A small-molecule ligand and the protein it binds are described below.
Small molecule (SMILES): Nc1ncnc2c1ncn2[C@H]1C[C@H](O)[C@@H](COP(=O)(O)O)O1

Sequence of chain 31.A:
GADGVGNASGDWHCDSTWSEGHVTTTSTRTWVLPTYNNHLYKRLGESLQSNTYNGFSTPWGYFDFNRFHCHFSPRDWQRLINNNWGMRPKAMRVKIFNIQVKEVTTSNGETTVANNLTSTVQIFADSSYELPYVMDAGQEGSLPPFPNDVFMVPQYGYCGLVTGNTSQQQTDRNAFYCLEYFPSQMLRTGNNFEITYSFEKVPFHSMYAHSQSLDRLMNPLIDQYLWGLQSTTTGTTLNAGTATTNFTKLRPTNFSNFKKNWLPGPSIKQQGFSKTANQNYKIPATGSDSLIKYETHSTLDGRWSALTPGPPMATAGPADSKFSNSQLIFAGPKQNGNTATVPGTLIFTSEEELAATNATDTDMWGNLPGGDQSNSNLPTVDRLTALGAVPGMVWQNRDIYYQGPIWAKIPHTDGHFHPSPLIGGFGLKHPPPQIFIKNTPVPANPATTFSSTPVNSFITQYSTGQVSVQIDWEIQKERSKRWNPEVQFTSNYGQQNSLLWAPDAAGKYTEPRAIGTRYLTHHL

Binding-site contacts:
Ligand atom C6 contacts residue PRO419 of chain 31.A at 3.2 Å (hydrophobic).
Ligand atom N6 contacts residue PHE426 of chain 31.A at 3.8 Å.
Ligand atom C6 contacts residue VAL202 of chain 31.A at 3.9 Å (hydrophobic).
Ligand atom C8 contacts residue PRO203 of chain 31.A at 4.4 Å (hydrophobic).
Ligand atom N6 contacts residue GLY425 of chain 31.A at 4.1 Å.
Ligand atom P contacts residue HIS416 of chain 31.A at 4.0 Å.
Ligand atom C2 contacts residue VAL202 of chain 31.A at 4.3 Å (hydrophobic).
Ligand atom O4' contacts residue PRO419 of chain 31.A at 4.3 Å.
Ligand atom N1 contacts residue VAL202 of chain 31.A at 3.7 Å.
Ligand atom C1' contacts residue HIS418 of chain 31.A at 4.1 Å.
Ligand atom O2P contacts residue HIS416 of chain 31.A at 2.8 Å (h-bond).
Ligand atom N6 contacts residue PRO419 of chain 31.A at 3.4 Å (h-bond).
Ligand atom C2 contacts residue GLY427 of chain 31.A at 3.4 Å.
Ligand atom C4 contacts residue PRO419 of chain 31.A at 4.2 Å (hydrophobic).
Ligand atom N3 contacts residue PRO419 of chain 31.A at 4.3 Å.
Ligand atom N9 contacts residue HIS418 of chain 31.A at 4.3 Å.
Ligand atom N7 contacts residue SER420 of chain 31.A at 3.9 Å.
Ligand atom O2P contacts residue PRO419 of chain 31.A at 4.2 Å.
Ligand atom C6 contacts residue PRO203 of chain 31.A at 4.4 Å (hydrophobic).
Ligand atom N3 contacts residue PRO203 of chain 31.A at 4.4 Å.
Ligand atom C5 contacts residue PRO419 of chain 31.A at 3.7 Å (hydrophobic).
Ligand atom C2' contacts residue PRO203 of chain 31.A at 4.0 Å (hydrophobic).
Ligand atom C5 contacts residue SER420 of chain 31.A at 4.3 Å.
Ligand atom N7 contacts residue HIS418 of chain 31.A at 4.4 Å.
Ligand atom O1P contacts residue HIS416 of chain 31.A at 4.2 Å.
Ligand atom N9 contacts residue PRO203 of chain 31.A at 4.2 Å.
Ligand atom C2 contacts residue PRO419 of chain 31.A at 4.0 Å (hydrophobic).
Ligand atom C6 contacts residue SER420 of chain 31.A at 4.3 Å.
Ligand atom N6 contacts residue SER420 of chain 31.A at 4.0 Å.
Ligand atom O4' contacts residue HIS418 of chain 31.A at 4.1 Å.
Ligand atom N1 contacts residue GLY427 of chain 31.A at 2.7 Å (h-bond).
Ligand atom C4 contacts residue PRO203 of chain 31.A at 4.2 Å (hydrophobic).
Ligand atom N6 contacts residue VAL202 of chain 31.A at 4.0 Å.
Ligand atom N7 contacts residue PRO419 of chain 31.A at 4.3 Å.
Ligand atom C8 contacts residue HIS418 of chain 31.A at 3.7 Å.
Ligand atom C6 contacts residue GLY427 of chain 31.A at 3.7 Å.
Ligand atom O5' contacts residue PRO419 of chain 31.A at 3.9 Å.
Ligand atom C5 contacts residue PRO203 of chain 31.A at 4.3 Å (hydrophobic).
Ligand atom N6 contacts residue GLY427 of chain 31.A at 2.8 Å (h-bond).
Ligand atom N1 contacts residue PRO419 of chain 31.A at 3.5 Å (h-bond).